A protein and the small-molecule ligand that binds it are described below.
Small molecule (SMILES): CC(C)C[C@H](NC(=O)[C@H](C)NC(=O)CNC(=O)[C@@H](N)Cc1ccccc1)C(=O)N[C@@H](CC(C)C)C(=O)N[C@@H](C)C(=O)O

Sequence of chain 58.B:
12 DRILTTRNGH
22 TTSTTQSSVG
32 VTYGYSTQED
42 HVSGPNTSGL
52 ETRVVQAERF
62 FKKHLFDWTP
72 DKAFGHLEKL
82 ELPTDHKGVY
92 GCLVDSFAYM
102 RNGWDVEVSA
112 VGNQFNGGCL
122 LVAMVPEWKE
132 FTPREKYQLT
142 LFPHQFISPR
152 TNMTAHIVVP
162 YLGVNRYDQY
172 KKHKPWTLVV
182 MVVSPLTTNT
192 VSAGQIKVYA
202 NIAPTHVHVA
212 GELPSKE

Binding-site contacts:
Ligand atom CG contacts residue THR17 of chain 58.B at 4.3 Å.
Ligand atom C contacts residue THR16 of chain 58.B at 3.7 Å.
Ligand atom CE1 contacts residue ASP12 of chain 58.B at 3.5 Å.
Ligand atom CG contacts residue ILE14 of chain 58.B at 4.2 Å (hydrophobic).
Ligand atom O contacts residue THR16 of chain 58.B at 3.1 Å (h-bond).
Ligand atom CD1 contacts residue THR16 of chain 58.B at 3.1 Å.
Ligand atom CB contacts residue ILE14 of chain 58.B at 4.1 Å (hydrophobic).
Ligand atom C contacts residue ILE14 of chain 58.B at 4.2 Å (hydrophobic).
Ligand atom CA contacts residue ASP12 of chain 58.B at 3.7 Å.
Ligand atom O contacts residue THR17 of chain 58.B at 3.8 Å.
Ligand atom C contacts residue ARG18 of chain 58.B at 3.8 Å.
Ligand atom O contacts residue ILE14 of chain 58.B at 3.1 Å.
Ligand atom CA contacts residue ILE14 of chain 58.B at 3.3 Å (hydrophobic).
Ligand atom O contacts residue LEU15 of chain 58.B at 3.5 Å.
Ligand atom CD2 contacts residue THR17 of chain 58.B at 3.7 Å.
Ligand atom CD2 contacts residue HIS157 of chain 58.B at 3.7 Å.
Ligand atom CB contacts residue THR16 of chain 58.B at 4.2 Å.
Ligand atom C contacts residue ILE14 of chain 58.B at 3.6 Å (hydrophobic).
Ligand atom N contacts residue THR16 of chain 58.B at 2.9 Å (h-bond).
Ligand atom CB contacts residue THR17 of chain 58.B at 4.0 Å.
Ligand atom C contacts residue ARG18 of chain 58.B at 4.1 Å.
Ligand atom N contacts residue ILE14 of chain 58.B at 3.0 Å (h-bond).
Ligand atom CD2 contacts residue ASP106 of chain 58.B at 4.1 Å.
Ligand atom CG contacts residue THR16 of chain 58.B at 4.0 Å.
Ligand atom C contacts residue ILE14 of chain 58.B at 3.4 Å (hydrophobic).
Ligand atom N contacts residue ILE14 of chain 58.B at 3.5 Å.
Ligand atom O contacts residue ARG18 of chain 58.B at 3.0 Å (salt-bridge).
Ligand atom CD1 contacts residue ASP12 of chain 58.B at 3.8 Å.
Ligand atom CD1 contacts residue TYR34 of chain 58.B at 3.0 Å (hydrophobic).
Ligand atom C contacts residue THR16 of chain 58.B at 4.2 Å.
Ligand atom CA contacts residue THR16 of chain 58.B at 3.6 Å.
Ligand atom CD2 contacts residue VAL32 of chain 58.B at 3.9 Å (hydrophobic).
Ligand atom N contacts residue ASP12 of chain 58.B at 4.1 Å.
Ligand atom CB contacts residue ARG18 of chain 58.B at 4.2 Å.
Ligand atom O contacts residue ILE14 of chain 58.B at 3.5 Å (h-bond).
Ligand atom CB contacts residue LEU15 of chain 58.B at 4.1 Å (hydrophobic).
Ligand atom CA contacts residue ARG18 of chain 58.B at 3.8 Å.
Ligand atom CA contacts residue ILE14 of chain 58.B at 4.0 Å (hydrophobic).
Ligand atom O contacts residue ARG18 of chain 58.B at 3.6 Å (salt-bridge).
Ligand atom CD1 contacts residue ILE14 of chain 58.B at 3.6 Å (hydrophobic).